The small molecule below binds the protein below.
Small molecule (SMILES): Nc1ccn([C@@H]2O[C@H](CO[P](=O)(O)O[C@H]3[C@@H](O)[C@H](n4ccc(N)nc4=O)O[C@@H]3CO[P](=O)(O)O[C@H]3[C@@H](O)[C@H](n4ccc(N)nc4=O)O[C@@H]3CO[P](=O)(O)O[C@H]3[C@@H](O)[C@H](n4cnc5c(=O)nc(N)[nH]c54)O[C@@H]3CO[P](=O)(O)O[C@H]3[C@@H](O)[C@H](n4cnc5c(=O)nc(N)[nH]c54)O[C@@H]3CO[P](=O)(O)O[C@H]3[C@@H](O)[C@H](n4cnc5c(=O)nc(N)[nH]c54)O[C@@H]3CO[P](=O)(O)O[C@H]3[C@@H](O)[C@H](n4ccc(=O)[nH]c4=O)O[C@@H]3CO[P](=O)(O)O[C@H]3[C@@H](O)[C@H](n4cnc5c(N)ncnc54)O[C@@H]3CO)[C@@H](O)[C@H]2O)c(=O)n1

Binding-site contacts:
Ligand atom O2' contacts residue ALA302 of chain 1.A at 3.0 Å (h-bond).
Ligand atom OP1 contacts residue ARG193 of chain 1.A at 2.8 Å (salt-bridge).
Ligand atom OP1 contacts residue ARG128 of chain 1.A at 2.7 Å (salt-bridge).
Ligand atom N3 contacts residue G3 of chain 1.C at 3.1 Å (h-bond).
Ligand atom O2 contacts residue GLY299 of chain 1.A at 3.0 Å.
Ligand atom O2' contacts residue CYS300 of chain 1.A at 2.5 Å (h-bond).
Ligand atom O2' contacts residue GLY299 of chain 1.A at 2.9 Å (h-bond).
Ligand atom C1' contacts residue TYR336 of chain 1.A at 3.2 Å (hydrophobic).
Ligand atom N2 contacts residue C7 of chain 1.C at 2.6 Å (h-bond).
Ligand atom N4 contacts residue G3 of chain 1.C at 3.0 Å (h-bond).
Ligand atom N3 contacts residue G4 of chain 1.C at 3.0 Å (h-bond).
Ligand atom O2' contacts residue ASN218 of chain 1.A at 2.7 Å (h-bond).
Ligand atom N2 contacts residue C5 of chain 1.C at 3.0 Å (h-bond).
Ligand atom O5' contacts residue ALA116 of chain 1.A at 3.2 Å.
Ligand atom N6 contacts residue GLU20 of chain 1.A at 2.7 Å (salt-bridge).
Ligand atom O6 contacts residue G4 of chain 1.C at 3.2 Å (h-bond).
Ligand atom N2 contacts residue C6 of chain 1.C at 2.9 Å (h-bond).
Ligand atom N3 contacts residue G2 of chain 1.C at 3.2 Å (h-bond).
Ligand atom O6 contacts residue C5 of chain 1.C at 2.8 Å (h-bond).
Ligand atom O2 contacts residue G2 of chain 1.C at 2.8 Å (h-bond).
Ligand atom C2 contacts residue C6 of chain 1.C at 3.2 Å.
Ligand atom N2 contacts residue SER304 of chain 1.A at 2.7 Å (h-bond).
Ligand atom O2 contacts residue SER298 of chain 1.A at 3.0 Å (h-bond).
Ligand atom N7 contacts residue GLU20 of chain 1.A at 3.0 Å (salt-bridge).
Ligand atom O2' contacts residue CYS217 of chain 1.A at 3.2 Å (h-bond).
Ligand atom O4' contacts residue CYS300 of chain 1.A at 3.2 Å (h-bond).
Ligand atom O6 contacts residue C7 of chain 1.C at 3.1 Å (h-bond).
Ligand atom N1 contacts residue C5 of chain 1.C at 2.9 Å (h-bond).
Ligand atom N1 contacts residue C7 of chain 1.C at 2.9 Å (h-bond).
Ligand atom N2 contacts residue TYR336 of chain 1.A at 2.8 Å (h-bond).
Ligand atom O6 contacts residue C6 of chain 1.C at 3.2 Å (h-bond).
Ligand atom C2 contacts residue C7 of chain 1.C at 3.2 Å.
Ligand atom N1 contacts residue C6 of chain 1.C at 3.1 Å (h-bond).
Ligand atom OP1 contacts residue ASP109 of chain 1.A at 2.7 Å (salt-bridge).
Ligand atom O2 contacts residue G3 of chain 1.C at 3.0 Å (h-bond).
Ligand atom C1' contacts residue CYS300 of chain 1.A at 3.2 Å (hydrophobic).
Ligand atom OP2 contacts residue ASP109 of chain 1.A at 3.0 Å (salt-bridge).
Ligand atom O4' contacts residue GLY299 of chain 1.A at 2.9 Å (h-bond).
Ligand atom N4 contacts residue G4 of chain 1.C at 3.0 Å (h-bond).
Ligand atom O2 contacts residue G4 of chain 1.C at 2.9 Å (h-bond).

Sequence of chain 1.A:
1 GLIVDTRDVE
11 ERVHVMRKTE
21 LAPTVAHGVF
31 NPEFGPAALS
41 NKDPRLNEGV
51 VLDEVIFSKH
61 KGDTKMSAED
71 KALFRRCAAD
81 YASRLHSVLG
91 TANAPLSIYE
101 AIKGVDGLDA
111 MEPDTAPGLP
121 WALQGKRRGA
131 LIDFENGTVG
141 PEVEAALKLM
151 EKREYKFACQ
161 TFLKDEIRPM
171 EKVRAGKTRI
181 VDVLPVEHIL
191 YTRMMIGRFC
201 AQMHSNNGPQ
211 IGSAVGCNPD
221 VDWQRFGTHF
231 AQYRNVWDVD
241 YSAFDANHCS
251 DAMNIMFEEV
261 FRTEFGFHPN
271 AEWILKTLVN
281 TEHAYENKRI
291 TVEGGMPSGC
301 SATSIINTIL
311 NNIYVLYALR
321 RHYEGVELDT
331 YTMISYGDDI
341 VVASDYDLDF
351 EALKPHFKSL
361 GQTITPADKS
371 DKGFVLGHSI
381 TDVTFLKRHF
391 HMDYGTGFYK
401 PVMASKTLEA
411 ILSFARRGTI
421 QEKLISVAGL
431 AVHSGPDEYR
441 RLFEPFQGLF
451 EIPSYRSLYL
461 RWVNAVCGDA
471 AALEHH